A protein and the small-molecule ligand that binds it are described below.
Small molecule (SMILES): CC(=O)N[C@@H]1[C@@H](O)[C@H](O)[C@@H](CO)O[C@H]1O

Sequence of chain 53.A:
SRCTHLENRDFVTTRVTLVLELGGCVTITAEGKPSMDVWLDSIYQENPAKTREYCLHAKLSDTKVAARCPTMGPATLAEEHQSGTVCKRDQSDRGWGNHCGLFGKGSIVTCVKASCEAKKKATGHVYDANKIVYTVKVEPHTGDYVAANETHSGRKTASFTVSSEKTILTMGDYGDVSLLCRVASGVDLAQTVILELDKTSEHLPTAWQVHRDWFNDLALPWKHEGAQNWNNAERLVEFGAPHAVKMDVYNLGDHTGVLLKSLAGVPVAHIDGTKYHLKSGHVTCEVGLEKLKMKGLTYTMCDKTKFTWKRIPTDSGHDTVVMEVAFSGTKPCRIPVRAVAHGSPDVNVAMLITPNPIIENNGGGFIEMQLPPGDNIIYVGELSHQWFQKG

Sequence of chain 53.C:
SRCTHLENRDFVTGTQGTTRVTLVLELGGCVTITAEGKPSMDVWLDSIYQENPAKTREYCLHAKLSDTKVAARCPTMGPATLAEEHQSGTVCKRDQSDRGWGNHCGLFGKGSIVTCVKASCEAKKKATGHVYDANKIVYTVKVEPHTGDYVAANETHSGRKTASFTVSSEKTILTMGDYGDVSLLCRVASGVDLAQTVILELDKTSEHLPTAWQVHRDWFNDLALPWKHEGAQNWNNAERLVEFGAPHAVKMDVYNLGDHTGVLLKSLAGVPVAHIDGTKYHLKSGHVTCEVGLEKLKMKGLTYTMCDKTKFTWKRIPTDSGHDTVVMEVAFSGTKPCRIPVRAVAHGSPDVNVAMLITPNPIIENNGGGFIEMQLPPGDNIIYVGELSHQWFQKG

Binding-site contacts:
Ligand atom C8 contacts residue ASN154 of chain 53.C at 3.6 Å.
Ligand atom C5 contacts residue HIS104 of chain 53.A at 3.6 Å.
Ligand atom C1 contacts residue GLU155 of chain 53.C at 3.9 Å.
Ligand atom N2 contacts residue GLU155 of chain 53.C at 3.0 Å (salt-bridge).
Ligand atom C5 contacts residue ASN154 of chain 53.C at 3.6 Å.
Ligand atom C2 contacts residue GLU155 of chain 53.C at 3.7 Å.
Ligand atom C3 contacts residue ASN154 of chain 53.C at 3.7 Å.
Ligand atom C8 contacts residue GLU155 of chain 53.C at 3.8 Å.
Ligand atom C4 contacts residue ASN154 of chain 53.C at 4.2 Å.
Ligand atom C3 contacts residue GLU155 of chain 53.C at 3.7 Å.
Ligand atom C7 contacts residue GLU155 of chain 53.C at 3.9 Å.
Ligand atom C1 contacts residue HIS104 of chain 53.A at 3.4 Å.
Ligand atom O3 contacts residue GLU155 of chain 53.C at 4.3 Å.
Ligand atom N2 contacts residue ASN154 of chain 53.C at 2.9 Å (h-bond).
Ligand atom C2 contacts residue ASN154 of chain 53.C at 2.4 Å.
Ligand atom O5 contacts residue ASN154 of chain 53.C at 2.3 Å (h-bond).
Ligand atom O5 contacts residue HIS104 of chain 53.A at 3.1 Å (h-bond).
Ligand atom O7 contacts residue ASN154 of chain 53.C at 3.2 Å (h-bond).
Ligand atom C7 contacts residue ASN154 of chain 53.C at 3.3 Å.
Ligand atom C1 contacts residue ASN154 of chain 53.C at 1.4 Å.
Ligand atom C6 contacts residue HIS104 of chain 53.A at 4.0 Å.